Binding-site contacts:
Ligand atom C7 contacts residue ASN331 of chain 1.C at 4.4 Å.
Ligand atom O3 contacts residue LEU582 of chain 1.C at 4.4 Å.
Ligand atom C8 contacts residue PRO579 of chain 1.C at 4.5 Å (hydrophobic).
Ligand atom C1 contacts residue GLN580 of chain 1.C at 4.2 Å.
Ligand atom C5 contacts residue ASN331 of chain 1.C at 3.6 Å.
Ligand atom C1 contacts residue ASN331 of chain 1.C at 1.5 Å.
Ligand atom O5 contacts residue GLN580 of chain 1.C at 4.1 Å.
Ligand atom O3 contacts residue GLN580 of chain 1.C at 3.8 Å.
Ligand atom C2 contacts residue ASN331 of chain 1.C at 2.8 Å.
Ligand atom C3 contacts residue GLN580 of chain 1.C at 3.2 Å.
Ligand atom N2 contacts residue PRO579 of chain 1.C at 4.2 Å.
Ligand atom C5 contacts residue GLN580 of chain 1.C at 4.0 Å.
Ligand atom O5 contacts residue ASN331 of chain 1.C at 2.3 Å (h-bond).
Ligand atom C6 contacts residue LEU582 of chain 1.C at 4.4 Å (hydrophobic).
Ligand atom C4 contacts residue ASN331 of chain 1.C at 4.3 Å.
Ligand atom O4 contacts residue GLN580 of chain 1.C at 3.2 Å (h-bond).
Ligand atom N2 contacts residue ASN331 of chain 1.C at 3.2 Å (h-bond).
Ligand atom C3 contacts residue ASN331 of chain 1.C at 4.0 Å.
Ligand atom C4 contacts residue GLN580 of chain 1.C at 3.6 Å.
Ligand atom C2 contacts residue GLN580 of chain 1.C at 4.4 Å.
Ligand atom O6 contacts residue ASN331 of chain 1.C at 4.4 Å.

A protein and the small-molecule ligand that binds it are described below.
Small molecule (SMILES): CC(=O)N[C@H]1[C@H](O[C@H]2[C@H](O)[C@@H](NC(C)=O)CO[C@@H]2CO)O[C@H](CO)[C@@H](O)[C@@H]1O

Sequence of chain 1.C:
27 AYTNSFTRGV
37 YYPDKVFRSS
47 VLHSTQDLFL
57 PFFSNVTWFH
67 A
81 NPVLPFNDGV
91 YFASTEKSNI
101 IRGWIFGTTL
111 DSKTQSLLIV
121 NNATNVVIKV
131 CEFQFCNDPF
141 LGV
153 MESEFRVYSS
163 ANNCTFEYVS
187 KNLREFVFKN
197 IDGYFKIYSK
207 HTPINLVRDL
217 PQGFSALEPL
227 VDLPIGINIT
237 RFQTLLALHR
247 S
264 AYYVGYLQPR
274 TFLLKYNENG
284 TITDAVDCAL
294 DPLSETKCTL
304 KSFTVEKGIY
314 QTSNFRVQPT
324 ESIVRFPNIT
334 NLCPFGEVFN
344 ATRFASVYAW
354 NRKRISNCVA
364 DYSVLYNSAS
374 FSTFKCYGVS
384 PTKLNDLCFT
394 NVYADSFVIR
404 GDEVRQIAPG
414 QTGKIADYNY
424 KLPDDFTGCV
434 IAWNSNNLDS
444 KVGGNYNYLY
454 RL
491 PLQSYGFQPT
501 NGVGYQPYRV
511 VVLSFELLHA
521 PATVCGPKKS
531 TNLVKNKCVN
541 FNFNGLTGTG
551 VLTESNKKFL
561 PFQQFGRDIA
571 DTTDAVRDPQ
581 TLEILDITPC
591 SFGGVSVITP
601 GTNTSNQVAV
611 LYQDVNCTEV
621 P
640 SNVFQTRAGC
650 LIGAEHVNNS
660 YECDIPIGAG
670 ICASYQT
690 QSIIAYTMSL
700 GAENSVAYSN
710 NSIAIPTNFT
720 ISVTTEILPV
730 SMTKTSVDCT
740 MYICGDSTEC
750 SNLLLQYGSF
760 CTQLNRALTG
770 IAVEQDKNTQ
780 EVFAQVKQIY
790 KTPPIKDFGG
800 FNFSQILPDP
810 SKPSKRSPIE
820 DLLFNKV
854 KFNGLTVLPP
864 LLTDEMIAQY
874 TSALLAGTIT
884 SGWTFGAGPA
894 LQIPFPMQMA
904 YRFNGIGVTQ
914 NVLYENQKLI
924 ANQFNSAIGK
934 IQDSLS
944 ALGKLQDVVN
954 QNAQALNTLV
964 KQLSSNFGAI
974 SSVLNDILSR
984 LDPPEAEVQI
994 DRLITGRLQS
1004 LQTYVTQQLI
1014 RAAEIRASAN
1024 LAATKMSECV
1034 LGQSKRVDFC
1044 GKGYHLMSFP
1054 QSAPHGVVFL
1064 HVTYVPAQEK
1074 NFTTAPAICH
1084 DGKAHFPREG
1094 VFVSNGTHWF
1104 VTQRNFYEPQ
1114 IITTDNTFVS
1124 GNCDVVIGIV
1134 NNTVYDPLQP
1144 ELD